The protein below binds the small molecule below.
Small molecule (SMILES): C/C(C(=O)O)=C(/O)SCCNC(=O)CCNC(=O)[C@H](O)C(C)(C)COP(=O)(O)OP(=O)(O)OC[C@H]1O[C@@H](n2cnc3c(N)ncnc32)[C@H](O)[C@@H]1OP(=O)(O)O

Sequence of chain 2.A:
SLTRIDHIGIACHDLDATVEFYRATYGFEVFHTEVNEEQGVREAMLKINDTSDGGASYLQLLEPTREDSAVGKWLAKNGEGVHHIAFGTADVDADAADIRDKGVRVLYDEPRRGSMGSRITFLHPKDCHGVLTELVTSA

Binding-site contacts:
Ligand atom OP2 contacts residue LEU107 of chain 2.A at 3.5 Å.
Ligand atom C2 contacts residue PRO125 of chain 2.A at 3.6 Å (hydrophobic).
Ligand atom CS4 contacts residue GLN60 of chain 2.A at 3.1 Å.
Ligand atom OP1 contacts residue HIS83 of chain 2.A at 3.2 Å.
Ligand atom N6 contacts residue HIS83 of chain 2.A at 2.9 Å (h-bond).
Ligand atom CS4 contacts residue GLU134 of chain 2.A at 3.3 Å.
Ligand atom N6 contacts residue LEU132 of chain 2.A at 3.5 Å.
Ligand atom CP3 contacts residue ALA70 of chain 2.A at 3.6 Å (hydrophobic).
Ligand atom OS4 contacts residue GLU134 of chain 2.A at 3.6 Å (salt-bridge).
Ligand atom C2 contacts residue GLY130 of chain 2.A at 3.3 Å.
Ligand atom P3 contacts residue LYS126 of chain 2.A at 3.3 Å.
Ligand atom O3' contacts residue LYS126 of chain 2.A at 3.1 Å (salt-bridge).
Ligand atom CP4 contacts residue GLN39 of chain 2.A at 3.5 Å.
Ligand atom OP1 contacts residue ALA70 of chain 2.A at 3.5 Å.
Ligand atom OS5 contacts residue HIS7 of chain 2.A at 3.0 Å (h-bond).
Ligand atom O6 contacts residue LYS73 of chain 2.A at 3.6 Å.
Ligand atom CS2 contacts residue CO1 of chain 2.B at 3.4 Å.
Ligand atom OS1 contacts residue CO1 of chain 2.B at 2.1 Å.
Ligand atom C6 contacts residue TRP74 of chain 2.A at 3.6 Å (hydrophobic).
Ligand atom CS1 contacts residue CO1 of chain 2.B at 3.1 Å.
Ligand atom OS4 contacts residue SER115 of chain 2.A at 2.8 Å (h-bond).
Ligand atom OS5 contacts residue GLU134 of chain 2.A at 2.6 Å (salt-bridge).
Ligand atom OP3 contacts residue ALA70 of chain 2.A at 3.5 Å.
Ligand atom N3 contacts residue PRO125 of chain 2.A at 3.5 Å.
Ligand atom NP1 contacts residue GLN39 of chain 2.A at 2.9 Å (h-bond).
Ligand atom OS1 contacts residue GLU134 of chain 2.A at 3.1 Å (salt-bridge).
Ligand atom OS4 contacts residue GLY114 of chain 2.A at 3.1 Å.
Ligand atom CS1 contacts residue GLN60 of chain 2.A at 3.5 Å.
Ligand atom OS5 contacts residue GLN60 of chain 2.A at 2.9 Å (h-bond).
Ligand atom CS4 contacts residue SER115 of chain 2.A at 3.5 Å.
Ligand atom OS1 contacts residue HIS84 of chain 2.A at 3.0 Å (h-bond).
Ligand atom O31 contacts residue LYS126 of chain 2.A at 3.4 Å.
Ligand atom CS4 contacts residue CO1 of chain 2.B at 3.1 Å.
Ligand atom N6 contacts residue TRP74 of chain 2.A at 3.5 Å.
Ligand atom OS5 contacts residue CO1 of chain 2.B at 2.2 Å.
Ligand atom CP4 contacts residue TYR108 of chain 2.A at 3.6 Å (hydrophobic).
Ligand atom O21 contacts residue LYS73 of chain 2.A at 2.9 Å (salt-bridge).
Ligand atom OP1 contacts residue LEU132 of chain 2.A at 3.5 Å.
Ligand atom OS1 contacts residue GLN60 of chain 2.A at 2.9 Å (h-bond).
Ligand atom O33 contacts residue LYS126 of chain 2.A at 2.6 Å (salt-bridge).